Binding-site contacts:
Ligand atom OP2 contacts residue ASN55 of chain 47.D at 3.5 Å (h-bond).
Ligand atom N6 contacts residue THR91 of chain 47.D at 3.4 Å (h-bond).
Ligand atom N7 contacts residue LYS61 of chain 47.C at 3.5 Å.
Ligand atom N1 contacts residue SER47 of chain 47.C at 2.8 Å (h-bond).
Ligand atom OP1 contacts residue ARG49 of chain 47.D at 2.5 Å (salt-bridge).
Ligand atom OP2 contacts residue LYS57 of chain 47.D at 3.2 Å (salt-bridge).
Ligand atom P contacts residue LYS89 of chain 47.D at 3.4 Å.
Ligand atom O3' contacts residue ARG49 of chain 47.D at 3.0 Å (salt-bridge).
Ligand atom N7 contacts residue THR45 of chain 47.C at 2.5 Å (h-bond).
Ligand atom C5' contacts residue ARG49 of chain 47.D at 3.1 Å.
Ligand atom OP2 contacts residue LYS89 of chain 47.D at 3.5 Å (salt-bridge).
Ligand atom N7 contacts residue TYR85 of chain 47.C at 3.6 Å.
Ligand atom OP1 contacts residue ASN55 of chain 47.D at 3.4 Å (h-bond).
Ligand atom OP2 contacts residue LYS57 of chain 47.D at 2.6 Å (salt-bridge).
Ligand atom O5' contacts residue LYS57 of chain 47.D at 3.1 Å (salt-bridge).
Ligand atom C8 contacts residue TYR85 of chain 47.C at 3.7 Å (hydrophobic).
Ligand atom P contacts residue ARG49 of chain 47.D at 3.2 Å.
Ligand atom C2 contacts residue SER47 of chain 47.C at 3.2 Å.
Ligand atom N1 contacts residue THR59 of chain 47.C at 3.5 Å.
Ligand atom C8 contacts residue THR45 of chain 47.C at 3.6 Å.
Ligand atom OP2 contacts residue LYS43 of chain 47.C at 3.0 Å (salt-bridge).
Ligand atom C5' contacts residue TYR85 of chain 47.C at 3.7 Å (hydrophobic).
Ligand atom OP2 contacts residue LYS89 of chain 47.D at 3.4 Å (salt-bridge).
Ligand atom P contacts residue SER51 of chain 47.D at 3.4 Å.
Ligand atom O2' contacts residue GLU63 of chain 47.C at 3.6 Å.
Ligand atom C6 contacts residue TYR85 of chain 47.C at 3.7 Å (hydrophobic).
Ligand atom C6 contacts residue THR45 of chain 47.C at 3.5 Å.
Ligand atom OP1 contacts residue SER52 of chain 47.D at 2.9 Å (h-bond).
Ligand atom OP1 contacts residue SER51 of chain 47.D at 2.8 Å (h-bond).
Ligand atom OP1 contacts residue LYS89 of chain 47.D at 3.3 Å (salt-bridge).
Ligand atom OP2 contacts residue SER51 of chain 47.D at 3.5 Å (h-bond).
Ligand atom C5 contacts residue THR45 of chain 47.C at 3.2 Å.
Ligand atom O3' contacts residue SER51 of chain 47.D at 3.4 Å.
Ligand atom N6 contacts residue THR59 of chain 47.C at 2.9 Å (h-bond).
Ligand atom OP1 contacts residue LYS57 of chain 47.D at 2.8 Å.
Ligand atom C5 contacts residue TYR85 of chain 47.C at 3.7 Å (hydrophobic).
Ligand atom N6 contacts residue THR45 of chain 47.C at 2.9 Å (h-bond).
Ligand atom OP2 contacts residue TYR85 of chain 47.C at 2.9 Å (h-bond).
Ligand atom O5' contacts residue ARG49 of chain 47.D at 3.6 Å (salt-bridge).
Ligand atom P contacts residue LYS57 of chain 47.D at 3.2 Å.

Sequence of chain 47.C:
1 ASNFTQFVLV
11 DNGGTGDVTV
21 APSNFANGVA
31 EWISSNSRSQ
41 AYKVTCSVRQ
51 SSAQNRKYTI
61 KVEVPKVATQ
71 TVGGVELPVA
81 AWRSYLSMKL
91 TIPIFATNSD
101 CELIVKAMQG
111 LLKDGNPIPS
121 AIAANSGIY

Sequence of chain 47.D:
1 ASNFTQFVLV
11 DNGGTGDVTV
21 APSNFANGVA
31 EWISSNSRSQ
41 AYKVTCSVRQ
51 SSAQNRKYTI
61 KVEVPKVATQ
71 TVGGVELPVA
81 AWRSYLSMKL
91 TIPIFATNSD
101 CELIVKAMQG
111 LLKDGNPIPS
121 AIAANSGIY

A small-molecule ligand and the protein it binds are described below.
Small molecule (SMILES): Nc1ccn([C@@H]2O[C@H](CO[P](=O)(O)O[C@H]3[C@@H](O)[C@H](n4cnc5c(N)ncnc54)O[C@@H]3CO[P](=O)(O)O[C@H]3[C@@H](O)[C@H](n4cnc5c(=O)nc(N)[nH]c54)O[C@@H]3CO[P](=O)(O)O[C@H]3[C@@H](O)[C@H](n4cnc5c(N)ncnc54)O[C@@H]3CO[P](=O)(O)O[C@H]3[C@@H](O)[C@H](n4cnc5c(N)ncnc54)O[C@@H]3CO[P](=O)(O)O[C@H]3[C@@H](O)[C@H](n4ccc(=O)[nH]c4=O)O[C@@H]3CO[P](=O)(O)O[C@H]3[C@@H](O)[C@H](n4ccc(N)nc4=O)O[C@@H]3CO[P](=O)(O)O[C@H]3[C@@H](O)[C@H](n4ccc(=O)[nH]c4=O)O[C@@H]3CO[P](=O)(O)O[C@H]3[C@@H](O)[C@H](n4cnc5c(=O)nc(N)[nH]c54)O[C@@H]3COPO)[C@@H](O)[C@H]2O)c(=O)n1